Binding-site contacts:
Ligand atom CAO contacts residue ALA53 of chain 1.A at 3.7 Å (hydrophobic).
Ligand atom CAR contacts residue MET124 of chain 1.A at 3.6 Å (hydrophobic).
Ligand atom CAA contacts residue GLU56 of chain 1.A at 3.1 Å.
Ligand atom CAL contacts residue THR50 of chain 1.A at 3.9 Å.
Ligand atom OAG contacts residue ARG97 of chain 1.A at 3.5 Å (salt-bridge).
Ligand atom CAT contacts residue LEU228 of chain 1.A at 3.7 Å (hydrophobic).
Ligand atom CAN contacts residue LEU228 of chain 1.A at 4.1 Å (hydrophobic).
Ligand atom CAC contacts residue LEU90 of chain 1.A at 3.5 Å (hydrophobic).
Ligand atom CAF contacts residue ALA53 of chain 1.A at 4.0 Å (hydrophobic).
Ligand atom CAU contacts residue MET91 of chain 1.A at 4.1 Å (hydrophobic).
Ligand atom CAA contacts residue ALA53 of chain 1.A at 4.1 Å (hydrophobic).
Ligand atom CAA contacts residue LEU52 of chain 1.A at 4.0 Å (hydrophobic).
Ligand atom CAH contacts residue LEU49 of chain 1.A at 4.0 Å (hydrophobic).
Ligand atom CAK contacts residue LEU49 of chain 1.A at 3.7 Å (hydrophobic).
Ligand atom CAB contacts residue LEU90 of chain 1.A at 4.0 Å (hydrophobic).
Ligand atom CAO contacts residue LEU87 of chain 1.A at 3.8 Å (hydrophobic).
Ligand atom CAV contacts residue LEU49 of chain 1.A at 3.9 Å (hydrophobic).
Ligand atom CAN contacts residue ALA53 of chain 1.A at 3.6 Å (hydrophobic).
Ligand atom OAX contacts residue GLY224 of chain 1.A at 3.0 Å (h-bond).
Ligand atom CAF contacts residue LEU49 of chain 1.A at 3.8 Å (hydrophobic).
Ligand atom CAM contacts residue LEU228 of chain 1.A at 3.7 Å (hydrophobic).
Ligand atom OAX contacts residue HIS227 of chain 1.A at 3.2 Å.
Ligand atom CAV contacts residue PHE107 of chain 1.A at 3.6 Å (hydrophobic).
Ligand atom CAW contacts residue LEU131 of chain 1.A at 3.5 Å (hydrophobic).
Ligand atom CAM contacts residue ALA53 of chain 1.A at 4.1 Å (hydrophobic).
Ligand atom CAL contacts residue LEU228 of chain 1.A at 3.9 Å (hydrophobic).
Ligand atom CAB contacts residue GLU56 of chain 1.A at 3.3 Å.
Ligand atom CAW contacts residue PHE107 of chain 1.A at 4.0 Å (hydrophobic).
Ligand atom CAS contacts residue GLY224 of chain 1.A at 3.6 Å.
Ligand atom CAS contacts residue LEU228 of chain 1.A at 3.7 Å (hydrophobic).
Ligand atom CAQ contacts residue MET124 of chain 1.A at 3.7 Å (hydrophobic).
Ligand atom OAG contacts residue LEU90 of chain 1.A at 3.5 Å (h-bond).
Ligand atom OAX contacts residue LEU228 of chain 1.A at 3.6 Å.
Ligand atom CAT contacts residue GLY224 of chain 1.A at 3.3 Å.
Ligand atom CAN contacts residue TRP86 of chain 1.A at 3.7 Å (hydrophobic).
Ligand atom OAG contacts residue GLU56 of chain 1.A at 2.7 Å (salt-bridge).
Ligand atom CAW contacts residue LEU94 of chain 1.A at 4.0 Å (hydrophobic).
Ligand atom CAU contacts residue LEU87 of chain 1.A at 4.0 Å (hydrophobic).
Ligand atom CAN contacts residue LEU87 of chain 1.A at 4.0 Å (hydrophobic).
Ligand atom CAR contacts residue MET46 of chain 1.A at 3.8 Å (hydrophobic).

Sequence of chain 1.A:
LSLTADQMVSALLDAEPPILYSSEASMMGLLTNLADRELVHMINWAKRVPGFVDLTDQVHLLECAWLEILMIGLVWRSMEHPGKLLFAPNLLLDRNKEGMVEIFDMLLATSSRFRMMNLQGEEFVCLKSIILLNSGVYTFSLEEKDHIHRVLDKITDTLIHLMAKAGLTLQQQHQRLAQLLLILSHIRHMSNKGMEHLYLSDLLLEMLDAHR

The small molecule below binds the protein below.
Small molecule (SMILES): CC[C@@H](c1ccc(O)cc1)[C@H](c1ccccc1)c1ccc(O)cc1